Binding-site contacts:
Ligand atom N contacts residue VAL433 of chain 1.A at 2.9 Å (h-bond).
Ligand atom N contacts residue LYS431 of chain 1.A at 3.4 Å (salt-bridge).
Ligand atom O contacts residue VAL433 of chain 1.A at 3.9 Å.
Ligand atom C contacts residue TRP432 of chain 1.A at 3.5 Å (hydrophobic).
Ligand atom CZ contacts residue ASP176 of chain 1.A at 3.1 Å.
Ligand atom OG contacts residue TRP432 of chain 1.A at 3.7 Å.
Ligand atom C contacts residue ARG434 of chain 1.A at 4.0 Å.
Ligand atom CE2 contacts residue ARG434 of chain 1.A at 3.7 Å.
Ligand atom CA contacts residue VAL433 of chain 1.A at 3.5 Å (hydrophobic).
Ligand atom C contacts residue LYS431 of chain 1.A at 4.0 Å.
Ligand atom CA contacts residue VAL433 of chain 1.A at 3.9 Å (hydrophobic).
Ligand atom O contacts residue VAL433 of chain 1.A at 2.8 Å (h-bond).
Ligand atom NE2 contacts residue ARG434 of chain 1.A at 3.3 Å (salt-bridge).
Ligand atom CE1 contacts residue PHE174 of chain 1.A at 3.7 Å (hydrophobic).
Ligand atom CD1 contacts residue VAL433 of chain 1.A at 3.7 Å (hydrophobic).
Ligand atom CD1 contacts residue TRP432 of chain 1.A at 3.7 Å (hydrophobic).
Ligand atom OE1 contacts residue ARG434 of chain 1.A at 3.4 Å (salt-bridge).
Ligand atom OG contacts residue LYS431 of chain 1.A at 3.9 Å.
Ligand atom CD1 contacts residue ARG434 of chain 1.A at 3.8 Å.
Ligand atom C contacts residue VAL433 of chain 1.A at 3.6 Å (hydrophobic).
Ligand atom CG1 contacts residue VAL433 of chain 1.A at 3.6 Å (hydrophobic).
Ligand atom CE2 contacts residue PHE174 of chain 1.A at 3.9 Å (hydrophobic).
Ligand atom CE1 contacts residue ARG434 of chain 1.A at 3.6 Å.
Ligand atom OH contacts residue ARG434 of chain 1.A at 3.1 Å (salt-bridge).
Ligand atom CE1 contacts residue LEU175 of chain 1.A at 3.6 Å (hydrophobic).
Ligand atom N contacts residue TRP432 of chain 1.A at 3.7 Å.
Ligand atom C contacts residue VAL433 of chain 1.A at 4.0 Å (hydrophobic).
Ligand atom OH contacts residue LYS203 of chain 1.A at 3.2 Å (salt-bridge).
Ligand atom OH contacts residue PHE174 of chain 1.A at 3.9 Å.
Ligand atom CZ contacts residue PHE174 of chain 1.A at 3.9 Å (hydrophobic).
Ligand atom CD1 contacts residue LEU175 of chain 1.A at 3.8 Å (hydrophobic).
Ligand atom OH contacts residue ASP176 of chain 1.A at 2.4 Å (salt-bridge).
Ligand atom CA contacts residue LYS431 of chain 1.A at 3.4 Å.
Ligand atom CG1 contacts residue TRP432 of chain 1.A at 3.9 Å (hydrophobic).
Ligand atom O contacts residue TRP432 of chain 1.A at 3.3 Å.
Ligand atom CZ contacts residue ARG434 of chain 1.A at 3.3 Å.
Ligand atom CD contacts residue ARG434 of chain 1.A at 3.6 Å.
Ligand atom O contacts residue ARG434 of chain 1.A at 3.4 Å.
Ligand atom CB contacts residue LYS431 of chain 1.A at 4.0 Å.
Ligand atom CE1 contacts residue ASP176 of chain 1.A at 3.3 Å.

A protein and the small-molecule ligand that binds it are described below.
Small molecule (SMILES): CC[C@H](C)[C@H](NC(=O)[C@H](CO)NC(=O)[C@H](CCCCN)NC(=O)[C@H](Cc1ccc(O)cc1)NC(=O)[C@@H](N)CCC(N)=O)C(=O)N[C@H](C=O)CC(C)C

Sequence of chain 1.A:
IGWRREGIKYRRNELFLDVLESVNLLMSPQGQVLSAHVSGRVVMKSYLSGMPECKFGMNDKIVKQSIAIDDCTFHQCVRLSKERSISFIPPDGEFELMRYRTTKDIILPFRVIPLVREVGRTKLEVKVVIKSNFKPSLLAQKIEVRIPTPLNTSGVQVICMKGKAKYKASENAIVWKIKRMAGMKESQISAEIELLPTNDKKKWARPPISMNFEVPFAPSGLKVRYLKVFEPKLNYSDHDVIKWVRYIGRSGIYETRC